Sequence of chain 1.D:
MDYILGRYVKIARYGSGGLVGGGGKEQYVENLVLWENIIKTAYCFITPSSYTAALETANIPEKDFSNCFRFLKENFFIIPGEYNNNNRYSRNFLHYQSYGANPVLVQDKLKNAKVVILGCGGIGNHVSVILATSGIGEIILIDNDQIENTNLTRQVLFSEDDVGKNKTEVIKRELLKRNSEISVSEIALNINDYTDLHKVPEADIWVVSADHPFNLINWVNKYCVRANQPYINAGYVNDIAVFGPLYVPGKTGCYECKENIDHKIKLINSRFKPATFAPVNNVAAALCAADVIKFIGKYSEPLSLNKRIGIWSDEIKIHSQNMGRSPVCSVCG

This small molecule binds to this protein.
Small molecule (SMILES): C[Se]CC[C@H](N)C(N)=O

Sequence of chain 1.C:
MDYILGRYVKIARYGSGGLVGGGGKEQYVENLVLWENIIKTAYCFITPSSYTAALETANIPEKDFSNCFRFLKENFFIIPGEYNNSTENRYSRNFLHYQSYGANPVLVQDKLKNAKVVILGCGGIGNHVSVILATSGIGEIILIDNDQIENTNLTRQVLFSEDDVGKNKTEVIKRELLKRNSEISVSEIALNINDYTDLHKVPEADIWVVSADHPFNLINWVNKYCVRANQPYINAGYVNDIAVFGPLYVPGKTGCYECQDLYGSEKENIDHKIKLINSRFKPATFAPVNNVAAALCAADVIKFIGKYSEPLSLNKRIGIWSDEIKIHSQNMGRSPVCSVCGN

Binding-site contacts:
Ligand atom C contacts residue ARG325 of chain 1.D at 4.0 Å.
Ligand atom CE contacts residue GLY327 of chain 1.D at 3.8 Å.
Ligand atom CB contacts residue ARG325 of chain 1.D at 4.0 Å.
Ligand atom CE contacts residue GLN338 of chain 1.D at 3.1 Å.
Ligand atom N contacts residue GLU29 of chain 1.C at 3.7 Å.
Ligand atom CE contacts residue ARG325 of chain 1.D at 2.8 Å.
Ligand atom CG contacts residue TRP329 of chain 1.D at 3.7 Å (hydrophobic).
Ligand atom CE contacts residue HIS336 of chain 1.D at 3.9 Å.
Ligand atom CA contacts residue ARG325 of chain 1.D at 4.2 Å.
Ligand atom CG contacts residue ILE246 of chain 1.D at 4.2 Å (hydrophobic).
Ligand atom SE contacts residue ARG325 of chain 1.D at 3.2 Å.
Ligand atom CE contacts residue ILE326 of chain 1.D at 4.1 Å (hydrophobic).
Ligand atom SE contacts residue VAL248 of chain 1.D at 3.9 Å.
Ligand atom SE contacts residue GLY327 of chain 1.D at 4.1 Å.
Ligand atom CB contacts residue GLN338 of chain 1.D at 3.9 Å.
Ligand atom O contacts residue GLN338 of chain 1.D at 4.4 Å.
Ligand atom SE contacts residue GLN338 of chain 1.D at 4.5 Å.
Ligand atom O contacts residue ARG325 of chain 1.D at 3.0 Å (salt-bridge).